The protein below binds the small molecule below.
Small molecule (SMILES): CC[C@H](C)[C@H](N)C(=O)O

Binding-site contacts:
Ligand atom O contacts residue CYS184 of chain 1.B at 3.0 Å (h-bond).
Ligand atom CG1 contacts residue VAL209 of chain 1.B at 4.3 Å (hydrophobic).
Ligand atom CB contacts residue CYS184 of chain 1.B at 3.6 Å (hydrophobic).
Ligand atom CG2 contacts residue CYS184 of chain 1.B at 4.0 Å (hydrophobic).
Ligand atom C contacts residue HIS45 of chain 1.B at 3.7 Å.
Ligand atom O contacts residue GLN185 of chain 1.B at 3.3 Å.
Ligand atom O contacts residue ASP187 of chain 1.B at 3.2 Å (salt-bridge).
Ligand atom CB contacts residue SER188 of chain 1.B at 3.5 Å.
Ligand atom CA contacts residue GLN185 of chain 1.B at 3.7 Å.
Ligand atom CG1 contacts residue THR206 of chain 1.B at 3.8 Å.
Ligand atom CG1 contacts residue SER207 of chain 1.B at 4.2 Å.
Ligand atom N contacts residue ALA1 of chain 1.C at 3.2 Å.
Ligand atom CD1 contacts residue VAL209 of chain 1.B at 3.7 Å (hydrophobic).
Ligand atom O contacts residue SER188 of chain 1.B at 2.3 Å (h-bond).
Ligand atom CD1 contacts residue GLY183 of chain 1.B at 3.7 Å.
Ligand atom CD1 contacts residue THR206 of chain 1.B at 3.3 Å.
Ligand atom CA contacts residue HIS45 of chain 1.B at 4.1 Å.
Ligand atom C contacts residue ALA1 of chain 1.C at 1.5 Å (hydrophobic).
Ligand atom O contacts residue ALA1 of chain 1.C at 2.3 Å (h-bond).
Ligand atom C contacts residue SER188 of chain 1.B at 1.4 Å.
Ligand atom C contacts residue CYS184 of chain 1.B at 4.2 Å (hydrophobic).
Ligand atom CA contacts residue SER188 of chain 1.B at 2.5 Å.
Ligand atom N contacts residue SER207 of chain 1.B at 3.5 Å (h-bond).
Ligand atom CA contacts residue ALA1 of chain 1.C at 2.5 Å (hydrophobic).
Ligand atom CD1 contacts residue THR221 of chain 1.B at 4.3 Å.
Ligand atom CG1 contacts residue CYS184 of chain 1.B at 4.0 Å (hydrophobic).
Ligand atom CG1 contacts residue SER188 of chain 1.B at 3.5 Å.
Ligand atom C contacts residue GLY186 of chain 1.B at 3.6 Å.
Ligand atom CG1 contacts residue PHE208 of chain 1.B at 4.0 Å (hydrophobic).
Ligand atom CG2 contacts residue VAL209 of chain 1.B at 3.0 Å (hydrophobic).
Ligand atom CD1 contacts residue CYS184 of chain 1.B at 3.3 Å (hydrophobic).
Ligand atom N contacts residue HIS45 of chain 1.B at 3.5 Å (h-bond).
Ligand atom N contacts residue SER188 of chain 1.B at 2.9 Å (h-bond).
Ligand atom CB contacts residue GLN185 of chain 1.B at 3.6 Å.
Ligand atom CB contacts residue VAL209 of chain 1.B at 4.3 Å (hydrophobic).
Ligand atom CG2 contacts residue GLN185 of chain 1.B at 3.1 Å.
Ligand atom C contacts residue ALA1 of chain 1.D at 4.2 Å (hydrophobic).
Ligand atom CB contacts residue ALA1 of chain 1.C at 3.7 Å (hydrophobic).
Ligand atom C contacts residue GLN185 of chain 1.B at 3.8 Å.
Ligand atom O contacts residue GLY186 of chain 1.B at 3.0 Å (h-bond).

Sequence of chain 1.B:
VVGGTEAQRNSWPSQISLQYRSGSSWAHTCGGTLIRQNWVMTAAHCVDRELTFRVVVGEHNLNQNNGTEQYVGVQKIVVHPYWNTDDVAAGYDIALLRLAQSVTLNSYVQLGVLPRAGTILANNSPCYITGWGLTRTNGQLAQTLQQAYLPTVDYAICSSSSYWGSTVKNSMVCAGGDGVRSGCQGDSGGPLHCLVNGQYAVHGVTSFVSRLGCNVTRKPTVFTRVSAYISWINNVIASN